Binding-site contacts:
Ligand atom C3 contacts residue ASN49 of chain 2.A at 3.8 Å.
Ligand atom C1 contacts residue TYR50 of chain 2.A at 4.0 Å (hydrophobic).
Ligand atom C2 contacts residue ASN49 of chain 2.A at 2.5 Å.
Ligand atom C1 contacts residue ASN49 of chain 2.A at 1.4 Å.
Ligand atom O7 contacts residue ASN49 of chain 2.A at 3.7 Å.
Ligand atom C7 contacts residue ASN49 of chain 2.A at 3.5 Å.
Ligand atom N2 contacts residue ASN49 of chain 2.A at 3.0 Å (h-bond).
Ligand atom C5 contacts residue ASN49 of chain 2.A at 3.7 Å.
Ligand atom C4 contacts residue ASN49 of chain 2.A at 4.2 Å.
Ligand atom O5 contacts residue ASN49 of chain 2.A at 2.4 Å (h-bond).

The protein below binds the small molecule below.
Small molecule (SMILES): CC(=O)N[C@@H]1[C@@H](O)[C@H](O)[C@@H](CO)O[C@H]1O

Sequence of chain 2.A:
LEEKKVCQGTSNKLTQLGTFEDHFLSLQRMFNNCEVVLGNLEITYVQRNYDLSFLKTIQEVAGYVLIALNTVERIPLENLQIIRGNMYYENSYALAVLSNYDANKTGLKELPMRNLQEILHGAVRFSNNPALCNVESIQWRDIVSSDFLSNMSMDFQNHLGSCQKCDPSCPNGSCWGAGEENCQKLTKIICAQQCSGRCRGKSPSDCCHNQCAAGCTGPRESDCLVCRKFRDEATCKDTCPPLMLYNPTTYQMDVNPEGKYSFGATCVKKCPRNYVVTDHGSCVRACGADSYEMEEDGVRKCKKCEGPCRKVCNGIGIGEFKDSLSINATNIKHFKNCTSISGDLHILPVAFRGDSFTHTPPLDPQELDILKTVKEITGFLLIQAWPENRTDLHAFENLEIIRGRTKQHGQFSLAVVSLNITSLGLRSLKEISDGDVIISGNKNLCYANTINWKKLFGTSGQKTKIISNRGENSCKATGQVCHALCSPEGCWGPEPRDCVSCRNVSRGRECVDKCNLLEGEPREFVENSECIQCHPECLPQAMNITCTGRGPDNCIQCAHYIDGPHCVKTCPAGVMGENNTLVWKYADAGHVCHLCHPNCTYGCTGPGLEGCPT